This protein binds this small molecule.
Small molecule (SMILES): C=C1C[C@H](C[C@H](C)[C@H]2CC[C@H]3/C(=C/C=C4/C[C@@H](O)C[C@H](O)C4=C)CCC[C@]23C)OC1=O

Sequence of chain 1.A:
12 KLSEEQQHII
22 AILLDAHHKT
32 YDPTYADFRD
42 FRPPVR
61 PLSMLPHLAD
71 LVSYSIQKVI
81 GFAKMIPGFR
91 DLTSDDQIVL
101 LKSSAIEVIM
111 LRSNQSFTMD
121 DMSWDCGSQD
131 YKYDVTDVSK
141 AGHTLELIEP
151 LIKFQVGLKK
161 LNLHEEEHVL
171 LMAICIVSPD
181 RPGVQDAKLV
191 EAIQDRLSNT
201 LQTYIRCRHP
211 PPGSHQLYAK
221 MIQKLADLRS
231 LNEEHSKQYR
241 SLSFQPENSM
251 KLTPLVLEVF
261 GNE

Binding-site contacts:
Ligand atom O21 contacts residue HIS235 of chain 1.A at 2.9 Å (h-bond).
Ligand atom C27 contacts residue SER116 of chain 1.A at 3.8 Å.
Ligand atom C7 contacts residue LEU151 of chain 1.A at 4.0 Å (hydrophobic).
Ligand atom O16 contacts residue ILE106 of chain 1.A at 3.9 Å.
Ligand atom C17 contacts residue HIS235 of chain 1.A at 3.3 Å.
Ligand atom C73 contacts residue TYR32 of chain 1.A at 3.9 Å (hydrophobic).
Ligand atom O34 contacts residue SER113 of chain 1.A at 3.4 Å.
Ligand atom C9 contacts residue ILE109 of chain 1.A at 3.9 Å (hydrophobic).
Ligand atom O34 contacts residue SER116 of chain 1.A at 2.8 Å (h-bond).
Ligand atom O32 contacts residue ARG112 of chain 1.A at 3.0 Å (salt-bridge).
Ligand atom C31 contacts residue SER75 of chain 1.A at 3.3 Å.
Ligand atom C27 contacts residue TYR32 of chain 1.A at 3.7 Å (hydrophobic).
Ligand atom C30 contacts residue SER113 of chain 1.A at 3.8 Å.
Ligand atom C26 contacts residue SER116 of chain 1.A at 3.8 Å.
Ligand atom C11 contacts residue VAL138 of chain 1.A at 3.4 Å (hydrophobic).
Ligand atom C26 contacts residue CYS126 of chain 1.A at 3.6 Å (hydrophobic).
Ligand atom C25 contacts residue SER113 of chain 1.A at 3.7 Å.
Ligand atom O16 contacts residue HIS143 of chain 1.A at 3.7 Å.
Ligand atom C29 contacts residue SER75 of chain 1.A at 3.8 Å.
Ligand atom C31 contacts residue ILE109 of chain 1.A at 3.5 Å (hydrophobic).
Ligand atom C24 contacts residue TRP124 of chain 1.A at 3.9 Å (hydrophobic).
Ligand atom O16 contacts residue HIS235 of chain 1.A at 2.9 Å (h-bond).
Ligand atom O21 contacts residue PHE260 of chain 1.A at 3.4 Å.
Ligand atom C23 contacts residue SER113 of chain 1.A at 3.3 Å.
Ligand atom O34 contacts residue TYR32 of chain 1.A at 3.0 Å (h-bond).
Ligand atom C30 contacts residue SER75 of chain 1.A at 3.9 Å.
Ligand atom C8 contacts residue MET110 of chain 1.A at 3.9 Å (hydrophobic).
Ligand atom C29 contacts residue ARG112 of chain 1.A at 3.7 Å.
Ligand atom C3 contacts residue TRP124 of chain 1.A at 3.5 Å (hydrophobic).
Ligand atom C4 contacts residue TRP124 of chain 1.A at 3.9 Å (hydrophobic).
Ligand atom C24 contacts residue SER113 of chain 1.A at 3.5 Å.
Ligand atom C17 contacts residue HIS143 of chain 1.A at 3.9 Å.
Ligand atom C29 contacts residue SER113 of chain 1.A at 3.9 Å.
Ligand atom O32 contacts residue SER75 of chain 1.A at 2.7 Å (h-bond).
Ligand atom C27 contacts residue CYS126 of chain 1.A at 4.0 Å (hydrophobic).
Ligand atom C18 contacts residue HIS143 of chain 1.A at 3.9 Å.
Ligand atom C19 contacts residue HIS143 of chain 1.A at 3.6 Å.
Ligand atom C1 contacts residue VAL138 of chain 1.A at 3.7 Å (hydrophobic).
Ligand atom C22 contacts residue VAL72 of chain 1.A at 3.7 Å (hydrophobic).
Ligand atom C15 contacts residue HIS143 of chain 1.A at 3.4 Å.